This protein binds this small molecule.
Small molecule (SMILES): Nc1nc(=O)c2ncn([C@@H]3O[C@H](CO[P](=O)(S)O[C@H]4[C@@H](O)[C@H](n5ccc(=O)[nH]c5=O)O[C@@H]4COP(=O)(O)S)[C@@H](OP(=O)(O)S)[C@H]3O)c2[nH]1

Binding-site contacts:
Ligand atom O10 contacts residue HIS447 of chain 1.B at 2.6 Å (h-bond).
Ligand atom C16 contacts residue TYR269 of chain 1.B at 3.7 Å (hydrophobic).
Ligand atom O5 contacts residue TYR269 of chain 1.B at 3.0 Å (h-bond).
Ligand atom S contacts residue ILE319 of chain 1.B at 3.4 Å.
Ligand atom O2 contacts residue NAG1 of chain 1.H at 2.8 Å (h-bond).
Ligand atom N5 contacts residue ASP321 of chain 1.B at 3.0 Å (salt-bridge).
Ligand atom C14 contacts residue ARG450 of chain 1.B at 3.4 Å.
Ligand atom N2 contacts residue HIS351 of chain 1.B at 3.5 Å (h-bond).
Ligand atom C13 contacts residue HIS351 of chain 1.B at 3.3 Å.
Ligand atom N5 contacts residue HIS351 of chain 1.B at 3.3 Å.
Ligand atom C8 contacts residue THR449 of chain 1.B at 3.5 Å.
Ligand atom C18 contacts residue NAG2 of chain 1.H at 3.7 Å.
Ligand atom O2 contacts residue NAG2 of chain 1.H at 2.8 Å (h-bond).
Ligand atom N2 contacts residue HIS447 of chain 1.B at 3.6 Å.
Ligand atom O5 contacts residue LYS292 of chain 1.B at 3.3 Å.
Ligand atom S1 contacts residue ILE319 of chain 1.B at 3.5 Å.
Ligand atom C12 contacts residue ASN378 of chain 1.B at 3.8 Å.
Ligand atom N3 contacts residue HIS351 of chain 1.B at 3.2 Å.
Ligand atom O1 contacts residue TYR269 of chain 1.B at 3.7 Å.
Ligand atom C4 contacts residue ILE319 of chain 1.B at 3.5 Å (hydrophobic).
Ligand atom C14 contacts residue LEU452 of chain 1.B at 3.7 Å (hydrophobic).
Ligand atom C11 contacts residue PHE448 of chain 1.B at 3.8 Å (hydrophobic).
Ligand atom N1 contacts residue PHE448 of chain 1.B at 3.5 Å (h-bond).
Ligand atom C12 contacts residue HIS351 of chain 1.B at 3.5 Å.
Ligand atom O13 contacts residue HIS351 of chain 1.B at 3.7 Å.
Ligand atom O13 contacts residue ARG353 of chain 1.B at 2.6 Å (salt-bridge).
Ligand atom O13 contacts residue ASN378 of chain 1.B at 3.1 Å (h-bond).
Ligand atom O6 contacts residue THR449 of chain 1.B at 3.2 Å.
Ligand atom C12 contacts residue ARG353 of chain 1.B at 3.5 Å.
Ligand atom C15 contacts residue TYR269 of chain 1.B at 3.6 Å (hydrophobic).
Ligand atom O15 contacts residue NAG2 of chain 1.H at 3.5 Å (h-bond).
Ligand atom N4 contacts residue PHE448 of chain 1.B at 3.4 Å (h-bond).
Ligand atom C13 contacts residue ASP321 of chain 1.B at 3.3 Å.
Ligand atom C10 contacts residue PHE448 of chain 1.B at 3.7 Å (hydrophobic).
Ligand atom N4 contacts residue LEU452 of chain 1.B at 3.5 Å.
Ligand atom N3 contacts residue ASP321 of chain 1.B at 2.9 Å (salt-bridge).
Ligand atom C13 contacts residue HIS447 of chain 1.B at 3.6 Å.
Ligand atom C5 contacts residue THR449 of chain 1.B at 3.7 Å.
Ligand atom C14 contacts residue PHE448 of chain 1.B at 3.2 Å (hydrophobic).
Ligand atom N5 contacts residue HIS447 of chain 1.B at 3.5 Å.

Sequence of chain 1.B:
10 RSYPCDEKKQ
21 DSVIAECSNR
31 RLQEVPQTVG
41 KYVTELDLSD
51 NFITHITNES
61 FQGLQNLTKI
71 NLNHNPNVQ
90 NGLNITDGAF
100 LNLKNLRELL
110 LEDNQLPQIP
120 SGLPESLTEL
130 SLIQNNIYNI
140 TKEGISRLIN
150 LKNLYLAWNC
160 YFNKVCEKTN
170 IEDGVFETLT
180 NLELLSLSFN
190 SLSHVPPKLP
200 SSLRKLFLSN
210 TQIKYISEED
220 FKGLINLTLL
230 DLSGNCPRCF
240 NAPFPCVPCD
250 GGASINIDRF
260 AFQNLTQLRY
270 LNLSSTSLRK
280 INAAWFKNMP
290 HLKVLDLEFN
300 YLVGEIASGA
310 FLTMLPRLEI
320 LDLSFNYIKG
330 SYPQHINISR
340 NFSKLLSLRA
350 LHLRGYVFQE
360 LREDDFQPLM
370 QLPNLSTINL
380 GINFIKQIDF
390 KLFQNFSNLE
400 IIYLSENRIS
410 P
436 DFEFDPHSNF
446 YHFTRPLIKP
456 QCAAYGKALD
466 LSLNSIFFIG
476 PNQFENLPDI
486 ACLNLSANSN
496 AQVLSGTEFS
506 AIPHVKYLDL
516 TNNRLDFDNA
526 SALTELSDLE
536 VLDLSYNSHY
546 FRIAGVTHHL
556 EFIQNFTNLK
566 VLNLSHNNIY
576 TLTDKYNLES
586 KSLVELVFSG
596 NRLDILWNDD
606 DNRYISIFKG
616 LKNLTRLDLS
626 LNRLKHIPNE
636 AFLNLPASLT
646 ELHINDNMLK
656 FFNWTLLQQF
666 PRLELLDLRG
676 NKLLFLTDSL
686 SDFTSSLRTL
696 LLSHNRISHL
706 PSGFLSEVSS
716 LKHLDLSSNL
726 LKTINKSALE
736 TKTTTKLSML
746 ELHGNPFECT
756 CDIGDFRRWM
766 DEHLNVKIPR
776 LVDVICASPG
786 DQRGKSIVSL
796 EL